The small molecule below binds the protein below.
Small molecule (SMILES): CC(=O)N[C@H]1[C@H](O[C@H]2[C@H](O)[C@@H](NC(C)=O)CO[C@@H]2CO)O[C@H](CO)[C@@H](O)[C@@H]1O

Sequence of chain 1.A:
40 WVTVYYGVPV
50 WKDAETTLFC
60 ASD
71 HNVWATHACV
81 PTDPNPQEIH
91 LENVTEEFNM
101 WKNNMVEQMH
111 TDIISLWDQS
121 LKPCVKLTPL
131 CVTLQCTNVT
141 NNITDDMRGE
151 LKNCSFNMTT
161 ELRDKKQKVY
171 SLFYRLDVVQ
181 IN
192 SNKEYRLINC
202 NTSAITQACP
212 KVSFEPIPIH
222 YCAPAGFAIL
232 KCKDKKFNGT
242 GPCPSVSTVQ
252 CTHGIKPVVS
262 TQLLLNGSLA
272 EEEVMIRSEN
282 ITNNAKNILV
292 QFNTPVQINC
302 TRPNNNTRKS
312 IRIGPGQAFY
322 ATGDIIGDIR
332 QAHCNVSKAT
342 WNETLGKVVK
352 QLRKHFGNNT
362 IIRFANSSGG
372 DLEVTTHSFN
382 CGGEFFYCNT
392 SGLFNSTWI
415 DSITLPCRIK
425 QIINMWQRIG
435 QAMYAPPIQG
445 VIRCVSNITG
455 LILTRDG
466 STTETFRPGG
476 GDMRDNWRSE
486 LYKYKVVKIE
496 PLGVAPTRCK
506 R

Binding-site contacts:
Ligand atom C2 contacts residue ASN390 of chain 1.A at 2.4 Å.
Ligand atom C6 contacts residue NAG1 of chain 1.V at 3.9 Å.
Ligand atom C1 contacts residue ASN390 of chain 1.A at 1.4 Å.
Ligand atom O7 contacts residue ASN390 of chain 1.A at 3.8 Å.
Ligand atom C1 contacts residue SER392 of chain 1.A at 3.4 Å.
Ligand atom N2 contacts residue ASN390 of chain 1.A at 2.8 Å (h-bond).
Ligand atom C1 contacts residue NAG1 of chain 1.U at 4.1 Å.
Ligand atom C3 contacts residue ASN390 of chain 1.A at 3.6 Å.
Ligand atom C7 contacts residue NAG1 of chain 1.U at 3.7 Å.
Ligand atom C6 contacts residue SER392 of chain 1.A at 3.8 Å.
Ligand atom O3 contacts residue NAG1 of chain 1.U at 4.2 Å.
Ligand atom C8 contacts residue NAG1 of chain 1.U at 3.4 Å.
Ligand atom C6 contacts residue NAG1 of chain 1.U at 4.0 Å.
Ligand atom O7 contacts residue NAG1 of chain 1.V at 4.2 Å.
Ligand atom N2 contacts residue NAG1 of chain 1.U at 3.0 Å (h-bond).
Ligand atom O5 contacts residue ASN390 of chain 1.A at 2.4 Å (h-bond).
Ligand atom O5 contacts residue SER392 of chain 1.A at 3.2 Å (h-bond).
Ligand atom C4 contacts residue ASN390 of chain 1.A at 4.2 Å.
Ligand atom O5 contacts residue NAG1 of chain 1.U at 4.3 Å.
Ligand atom C5 contacts residue SER392 of chain 1.A at 3.3 Å.
Ligand atom C8 contacts residue NAG1 of chain 1.V at 4.0 Å.
Ligand atom C3 contacts residue NAG1 of chain 1.U at 4.4 Å.
Ligand atom C7 contacts residue ASN390 of chain 1.A at 3.5 Å.
Ligand atom C2 contacts residue NAG1 of chain 1.U at 4.1 Å.
Ligand atom O6 contacts residue NAG1 of chain 1.U at 4.2 Å.
Ligand atom C7 contacts residue NAG1 of chain 1.V at 4.4 Å.
Ligand atom C5 contacts residue ASN390 of chain 1.A at 3.6 Å.